Binding-site contacts:
Ligand atom O3 contacts residue PO41 of chain 3.C at 2.4 Å (h-bond).
Ligand atom O2 contacts residue PO41 of chain 3.D at 0.5 Å (h-bond).
Ligand atom O2 contacts residue GLY31 of chain 3.A at 2.8 Å (h-bond).
Ligand atom O1 contacts residue GLU117 of chain 3.A at 2.7 Å (salt-bridge).
Ligand atom C2 contacts residue HIS143 of chain 3.A at 4.0 Å.
Ligand atom O2 contacts residue HIS143 of chain 3.A at 2.9 Å (h-bond).
Ligand atom C3 contacts residue ASN32 of chain 3.A at 3.5 Å.
Ligand atom C1 contacts residue GLU117 of chain 3.A at 3.2 Å.
Ligand atom O2 contacts residue HIS212 of chain 3.A at 3.9 Å.
Ligand atom C3 contacts residue PO41 of chain 3.D at 1.2 Å.
Ligand atom O1 contacts residue PO41 of chain 3.D at 1.5 Å (h-bond).
Ligand atom O1 contacts residue GOL1 of chain 3.G at 3.6 Å.
Ligand atom C1 contacts residue PO41 of chain 3.D at 0.4 Å.
Ligand atom C3 contacts residue GOL1 of chain 3.G at 4.0 Å.
Ligand atom C1 contacts residue HIS212 of chain 3.A at 4.0 Å.
Ligand atom C2 contacts residue ASN32 of chain 3.A at 3.4 Å.
Ligand atom C2 contacts residue PO41 of chain 3.D at 0.9 Å.
Ligand atom C1 contacts residue ZN1 of chain 3.B at 2.9 Å.
Ligand atom C1 contacts residue ASN32 of chain 3.A at 3.8 Å.
Ligand atom O3 contacts residue PO41 of chain 3.D at 1.2 Å (h-bond).
Ligand atom O1 contacts residue TRP209 of chain 3.A at 3.9 Å.
Ligand atom O2 contacts residue GLY30 of chain 3.A at 3.6 Å.
Ligand atom C3 contacts residue GLY31 of chain 3.A at 3.6 Å.
Ligand atom C1 contacts residue GOL1 of chain 3.G at 3.4 Å.
Ligand atom O2 contacts residue HIS141 of chain 3.A at 3.1 Å (h-bond).
Ligand atom C3 contacts residue ASN29 of chain 3.A at 3.0 Å.
Ligand atom C1 contacts residue PO41 of chain 3.C at 3.5 Å.
Ligand atom C3 contacts residue GLY30 of chain 3.A at 3.8 Å.
Ligand atom C2 contacts residue HIS141 of chain 3.A at 3.9 Å.
Ligand atom C3 contacts residue PO41 of chain 3.C at 2.4 Å.
Ligand atom O3 contacts residue ASN29 of chain 3.A at 3.0 Å (h-bond).
Ligand atom O1 contacts residue ZN1 of chain 3.B at 2.4 Å.
Ligand atom O3 contacts residue GOL1 of chain 3.G at 2.8 Å (h-bond).
Ligand atom O2 contacts residue ZN1 of chain 3.B at 2.0 Å.
Ligand atom C2 contacts residue ZN1 of chain 3.B at 2.7 Å.
Ligand atom O1 contacts residue HIS141 of chain 3.A at 3.4 Å (h-bond).
Ligand atom C2 contacts residue GLY31 of chain 3.A at 3.5 Å.
Ligand atom O2 contacts residue ASN32 of chain 3.A at 3.7 Å.
Ligand atom C2 contacts residue PO41 of chain 3.C at 3.4 Å.
Ligand atom O1 contacts residue HIS212 of chain 3.A at 3.0 Å (h-bond).

Sequence of chain 3.A:
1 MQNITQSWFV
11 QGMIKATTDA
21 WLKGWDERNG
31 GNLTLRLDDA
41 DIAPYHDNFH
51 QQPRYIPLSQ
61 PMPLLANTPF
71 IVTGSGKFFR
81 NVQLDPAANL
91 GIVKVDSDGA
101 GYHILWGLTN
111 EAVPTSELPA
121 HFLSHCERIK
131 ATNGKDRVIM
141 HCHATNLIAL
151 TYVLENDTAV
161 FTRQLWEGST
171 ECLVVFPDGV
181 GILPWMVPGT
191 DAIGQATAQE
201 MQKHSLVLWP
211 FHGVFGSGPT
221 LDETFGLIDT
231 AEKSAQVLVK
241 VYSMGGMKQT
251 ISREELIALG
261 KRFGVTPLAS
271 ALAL

This small molecule binds to this protein.
Small molecule (SMILES): O=C(CO)CO